Sequence of chain 1.H:
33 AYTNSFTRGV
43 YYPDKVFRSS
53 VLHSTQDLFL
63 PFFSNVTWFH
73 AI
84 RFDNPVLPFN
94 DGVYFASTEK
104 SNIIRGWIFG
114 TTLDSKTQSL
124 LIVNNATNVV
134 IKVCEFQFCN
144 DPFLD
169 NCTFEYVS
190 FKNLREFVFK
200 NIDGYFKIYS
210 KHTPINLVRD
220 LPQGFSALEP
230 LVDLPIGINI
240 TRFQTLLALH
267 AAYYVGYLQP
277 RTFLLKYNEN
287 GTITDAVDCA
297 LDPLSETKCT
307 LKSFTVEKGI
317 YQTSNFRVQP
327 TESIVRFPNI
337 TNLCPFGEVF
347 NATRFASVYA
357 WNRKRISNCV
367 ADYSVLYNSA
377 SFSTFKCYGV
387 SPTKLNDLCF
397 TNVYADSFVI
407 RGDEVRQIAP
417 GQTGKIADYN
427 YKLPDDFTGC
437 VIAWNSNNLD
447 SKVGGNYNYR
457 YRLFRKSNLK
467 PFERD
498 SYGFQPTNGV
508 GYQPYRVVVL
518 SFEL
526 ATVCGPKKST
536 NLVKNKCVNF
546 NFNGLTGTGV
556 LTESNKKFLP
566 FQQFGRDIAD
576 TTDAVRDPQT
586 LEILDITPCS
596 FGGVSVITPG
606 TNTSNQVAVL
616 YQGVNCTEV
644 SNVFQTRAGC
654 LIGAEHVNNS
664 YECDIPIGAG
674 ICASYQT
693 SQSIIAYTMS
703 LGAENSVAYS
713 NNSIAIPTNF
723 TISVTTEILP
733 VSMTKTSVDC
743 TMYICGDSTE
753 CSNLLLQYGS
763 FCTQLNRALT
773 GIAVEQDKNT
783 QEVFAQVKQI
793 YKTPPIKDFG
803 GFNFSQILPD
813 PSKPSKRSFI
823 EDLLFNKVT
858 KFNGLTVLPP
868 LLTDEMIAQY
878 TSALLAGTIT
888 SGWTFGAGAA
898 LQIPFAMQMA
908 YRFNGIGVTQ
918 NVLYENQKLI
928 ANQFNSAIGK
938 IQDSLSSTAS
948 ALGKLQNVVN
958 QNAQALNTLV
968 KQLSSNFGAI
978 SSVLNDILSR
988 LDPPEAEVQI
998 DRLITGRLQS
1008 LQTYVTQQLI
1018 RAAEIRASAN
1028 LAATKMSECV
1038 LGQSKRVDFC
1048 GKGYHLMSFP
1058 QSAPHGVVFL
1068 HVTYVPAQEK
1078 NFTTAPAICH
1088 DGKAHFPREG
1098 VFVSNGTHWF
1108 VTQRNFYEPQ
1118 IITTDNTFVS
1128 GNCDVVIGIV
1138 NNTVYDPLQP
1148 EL

The protein below binds the small molecule below.
Small molecule (SMILES): CC(=O)N[C@@H]1[C@@H](O)[C@H](O)[C@@H](CO)O[C@H]1O

Binding-site contacts:
Ligand atom O7 contacts residue ILE1134 of chain 1.H at 4.4 Å.
Ligand atom C2 contacts residue ASN713 of chain 1.H at 2.5 Å.
Ligand atom O5 contacts residue ASP800 of chain 1.I at 3.0 Å (salt-bridge).
Ligand atom C6 contacts residue ASP800 of chain 1.I at 3.7 Å.
Ligand atom N2 contacts residue ASN713 of chain 1.H at 2.9 Å (h-bond).
Ligand atom C6 contacts residue ILE798 of chain 1.I at 3.7 Å (hydrophobic).
Ligand atom O5 contacts residue ASN713 of chain 1.H at 2.4 Å (h-bond).
Ligand atom C8 contacts residue GLY1135 of chain 1.H at 4.4 Å.
Ligand atom C7 contacts residue ASN713 of chain 1.H at 3.5 Å.
Ligand atom C1 contacts residue ASP800 of chain 1.I at 3.9 Å.
Ligand atom O6 contacts residue ILE798 of chain 1.I at 3.3 Å.
Ligand atom C4 contacts residue ASN713 of chain 1.H at 4.2 Å.
Ligand atom C3 contacts residue ASN713 of chain 1.H at 3.8 Å.
Ligand atom O7 contacts residue ASN713 of chain 1.H at 3.7 Å.
Ligand atom C5 contacts residue ASP800 of chain 1.I at 3.9 Å.
Ligand atom C1 contacts residue ASN713 of chain 1.H at 1.4 Å.
Ligand atom C5 contacts residue ASN713 of chain 1.H at 3.7 Å.
Ligand atom C8 contacts residue ILE1134 of chain 1.H at 4.1 Å (hydrophobic).

Sequence of chain 1.I:
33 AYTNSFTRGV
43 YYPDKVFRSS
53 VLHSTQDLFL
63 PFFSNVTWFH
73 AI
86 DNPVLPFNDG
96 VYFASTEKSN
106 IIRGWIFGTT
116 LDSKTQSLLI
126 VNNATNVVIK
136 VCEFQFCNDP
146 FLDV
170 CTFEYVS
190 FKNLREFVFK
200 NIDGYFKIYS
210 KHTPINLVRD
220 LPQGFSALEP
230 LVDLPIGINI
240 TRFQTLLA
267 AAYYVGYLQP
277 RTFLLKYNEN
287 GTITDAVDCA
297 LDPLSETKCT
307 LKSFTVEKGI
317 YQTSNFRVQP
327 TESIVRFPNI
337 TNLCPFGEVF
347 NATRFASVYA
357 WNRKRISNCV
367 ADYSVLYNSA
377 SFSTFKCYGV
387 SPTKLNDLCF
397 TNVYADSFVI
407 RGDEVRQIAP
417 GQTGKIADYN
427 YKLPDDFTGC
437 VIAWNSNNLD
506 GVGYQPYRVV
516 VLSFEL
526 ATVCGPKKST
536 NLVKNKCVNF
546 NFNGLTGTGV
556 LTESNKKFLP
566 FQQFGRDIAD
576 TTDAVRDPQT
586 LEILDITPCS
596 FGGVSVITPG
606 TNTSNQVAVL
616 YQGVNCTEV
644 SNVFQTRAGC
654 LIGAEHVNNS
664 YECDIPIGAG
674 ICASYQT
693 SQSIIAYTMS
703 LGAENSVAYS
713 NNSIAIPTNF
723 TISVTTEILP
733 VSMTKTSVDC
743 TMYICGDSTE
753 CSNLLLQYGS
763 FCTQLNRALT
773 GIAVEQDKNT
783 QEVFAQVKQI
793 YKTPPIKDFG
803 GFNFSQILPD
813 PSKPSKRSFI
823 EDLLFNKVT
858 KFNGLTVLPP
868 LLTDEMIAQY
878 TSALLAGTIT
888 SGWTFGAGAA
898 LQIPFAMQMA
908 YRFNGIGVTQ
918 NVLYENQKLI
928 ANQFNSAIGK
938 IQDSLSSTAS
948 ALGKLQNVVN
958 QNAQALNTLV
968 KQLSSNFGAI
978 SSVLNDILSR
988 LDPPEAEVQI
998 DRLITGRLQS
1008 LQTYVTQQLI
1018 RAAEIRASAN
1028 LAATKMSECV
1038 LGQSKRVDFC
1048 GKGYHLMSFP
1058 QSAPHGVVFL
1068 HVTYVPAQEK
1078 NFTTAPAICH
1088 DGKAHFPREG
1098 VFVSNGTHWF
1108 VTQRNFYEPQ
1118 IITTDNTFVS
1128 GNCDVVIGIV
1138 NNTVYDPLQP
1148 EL